A small-molecule ligand and the protein it binds are described below.
Small molecule (SMILES): CC(=O)N[C@@H]1[C@@H](O)[C@H](O)[C@@H](CO)O[C@H]1O

Binding-site contacts:
Ligand atom O7 contacts residue ASN259 of chain 49.L at 2.9 Å (h-bond).
Ligand atom C3 contacts residue ASN259 of chain 49.L at 3.8 Å.
Ligand atom C2 contacts residue ASN259 of chain 49.L at 2.4 Å.
Ligand atom O7 contacts residue THR116 of chain 49.K at 3.9 Å.
Ligand atom C7 contacts residue ASN259 of chain 49.L at 3.1 Å.
Ligand atom O5 contacts residue ASN259 of chain 49.L at 2.3 Å (h-bond).
Ligand atom O7 contacts residue LYS181 of chain 49.K at 4.3 Å.
Ligand atom C8 contacts residue LYS181 of chain 49.K at 4.3 Å.
Ligand atom C4 contacts residue ASN259 of chain 49.L at 4.2 Å.
Ligand atom O6 contacts residue ASN259 of chain 49.L at 4.2 Å.
Ligand atom C5 contacts residue ASN259 of chain 49.L at 3.7 Å.
Ligand atom N2 contacts residue ASN259 of chain 49.L at 2.9 Å (h-bond).
Ligand atom C8 contacts residue ASN259 of chain 49.L at 4.4 Å.
Ligand atom C1 contacts residue ASN259 of chain 49.L at 1.4 Å.

Sequence of chain 49.L:
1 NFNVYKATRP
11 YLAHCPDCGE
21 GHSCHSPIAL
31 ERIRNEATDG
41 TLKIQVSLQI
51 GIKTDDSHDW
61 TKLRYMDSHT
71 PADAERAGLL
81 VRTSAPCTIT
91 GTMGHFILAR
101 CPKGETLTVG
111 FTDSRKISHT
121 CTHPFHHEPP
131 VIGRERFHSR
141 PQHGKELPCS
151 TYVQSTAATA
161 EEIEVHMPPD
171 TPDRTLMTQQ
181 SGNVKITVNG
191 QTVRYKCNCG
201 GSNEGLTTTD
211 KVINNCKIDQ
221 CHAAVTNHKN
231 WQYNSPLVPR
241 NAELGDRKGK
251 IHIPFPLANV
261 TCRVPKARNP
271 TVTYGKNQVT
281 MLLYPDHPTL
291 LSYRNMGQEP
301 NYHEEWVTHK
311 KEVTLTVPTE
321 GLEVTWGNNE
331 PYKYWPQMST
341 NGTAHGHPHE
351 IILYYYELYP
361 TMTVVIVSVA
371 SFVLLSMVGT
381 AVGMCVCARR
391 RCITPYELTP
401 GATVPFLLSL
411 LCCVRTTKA

Sequence of chain 49.K:
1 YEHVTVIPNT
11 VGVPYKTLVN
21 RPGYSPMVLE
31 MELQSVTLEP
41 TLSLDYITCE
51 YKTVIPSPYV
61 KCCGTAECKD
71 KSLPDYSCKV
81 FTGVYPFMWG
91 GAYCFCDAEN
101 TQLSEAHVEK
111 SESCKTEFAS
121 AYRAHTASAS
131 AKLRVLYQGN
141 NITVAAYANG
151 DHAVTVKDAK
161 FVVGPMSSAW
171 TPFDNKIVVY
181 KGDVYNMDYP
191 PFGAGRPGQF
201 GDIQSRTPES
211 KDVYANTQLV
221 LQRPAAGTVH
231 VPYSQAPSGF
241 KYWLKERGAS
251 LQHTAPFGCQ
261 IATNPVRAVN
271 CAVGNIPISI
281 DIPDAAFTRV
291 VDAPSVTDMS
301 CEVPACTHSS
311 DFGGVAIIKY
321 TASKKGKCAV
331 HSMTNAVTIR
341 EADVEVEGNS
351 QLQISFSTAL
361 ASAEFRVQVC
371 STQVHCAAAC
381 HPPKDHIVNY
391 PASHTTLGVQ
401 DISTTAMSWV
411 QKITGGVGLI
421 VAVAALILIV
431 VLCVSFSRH